A small-molecule ligand and the protein it binds are described below.
Small molecule (SMILES): C[C@@H](N1CN([C@H]2c3ccccc3CSc3ccccc32)n2ccc(=O)c(O)c2C1=O)C(F)(F)F

Sequence of chain 1.A:
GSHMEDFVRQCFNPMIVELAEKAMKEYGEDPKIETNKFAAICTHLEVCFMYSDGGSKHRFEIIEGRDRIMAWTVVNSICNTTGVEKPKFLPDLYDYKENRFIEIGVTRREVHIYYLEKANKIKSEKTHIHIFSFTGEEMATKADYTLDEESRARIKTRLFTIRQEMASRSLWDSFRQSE

Binding-site contacts:
Ligand atom C01 contacts residue HIS61 of chain 1.A at 3.5 Å.
Ligand atom O18 contacts residue MG1 of chain 1.D at 1.9 Å.
Ligand atom O15 contacts residue HIS61 of chain 1.A at 3.4 Å.
Ligand atom C49 contacts residue ILE58 of chain 1.A at 3.8 Å (hydrophobic).
Ligand atom O17 contacts residue ILE121 of chain 1.A at 2.8 Å (h-bond).
Ligand atom C51 contacts residue ALA57 of chain 1.A at 3.7 Å (hydrophobic).
Ligand atom C02 contacts residue LYS135 of chain 1.A at 3.8 Å.
Ligand atom C08 contacts residue MG1 of chain 1.D at 3.1 Å.
Ligand atom C14 contacts residue GLU81 of chain 1.A at 3.8 Å.
Ligand atom F27 contacts residue LEU107 of chain 1.A at 3.8 Å.
Ligand atom C01 contacts residue GLU120 of chain 1.A at 3.2 Å.
Ligand atom C43 contacts residue ILE58 of chain 1.A at 3.7 Å (hydrophobic).
Ligand atom O17 contacts residue HIS61 of chain 1.A at 2.9 Å (h-bond).
Ligand atom F28 contacts residue LEU107 of chain 1.A at 3.8 Å.
Ligand atom C45 contacts residue ILE58 of chain 1.A at 3.7 Å (hydrophobic).
Ligand atom C02 contacts residue TYR131 of chain 1.A at 3.7 Å (hydrophobic).
Ligand atom C39 contacts residue GLU46 of chain 1.A at 3.6 Å.
Ligand atom O17 contacts residue MG1 of chain 1.C at 2.0 Å.
Ligand atom C08 contacts residue GLU120 of chain 1.A at 3.3 Å.
Ligand atom F27 contacts residue TYR44 of chain 1.A at 3.8 Å.
Ligand atom O15 contacts residue MG1 of chain 1.C at 2.4 Å.
Ligand atom C43 contacts residue ALA40 of chain 1.A at 3.7 Å (hydrophobic).
Ligand atom O15 contacts residue MG1 of chain 1.D at 2.0 Å.
Ligand atom O15 contacts residue ASP109 of chain 1.A at 2.8 Å (salt-bridge).
Ligand atom C23 contacts residue TYR44 of chain 1.A at 3.6 Å (hydrophobic).
Ligand atom C01 contacts residue MG1 of chain 1.C at 2.8 Å.
Ligand atom C14 contacts residue MG1 of chain 1.D at 3.0 Å.
Ligand atom O15 contacts residue GLU120 of chain 1.A at 3.0 Å (salt-bridge).
Ligand atom C30 contacts residue ILE58 of chain 1.A at 3.8 Å (hydrophobic).
Ligand atom C07 contacts residue MG1 of chain 1.D at 3.6 Å.
Ligand atom C08 contacts residue MG1 of chain 1.C at 2.9 Å.
Ligand atom C49 contacts residue HIS61 of chain 1.A at 3.4 Å.
Ligand atom O18 contacts residue GLU81 of chain 1.A at 2.9 Å (salt-bridge).
Ligand atom C31 contacts residue ILE58 of chain 1.A at 3.7 Å (hydrophobic).
Ligand atom C53 contacts residue ILE58 of chain 1.A at 3.5 Å (hydrophobic).
Ligand atom C01 contacts residue LYS135 of chain 1.A at 3.4 Å.
Ligand atom O17 contacts residue GLU120 of chain 1.A at 2.6 Å (salt-bridge).
Ligand atom C51 contacts residue ILE58 of chain 1.A at 3.6 Å (hydrophobic).
Ligand atom O17 contacts residue LYS135 of chain 1.A at 2.9 Å (salt-bridge).
Ligand atom O15 contacts residue GLU81 of chain 1.A at 3.4 Å (salt-bridge).